Sequence of chain 1.B:
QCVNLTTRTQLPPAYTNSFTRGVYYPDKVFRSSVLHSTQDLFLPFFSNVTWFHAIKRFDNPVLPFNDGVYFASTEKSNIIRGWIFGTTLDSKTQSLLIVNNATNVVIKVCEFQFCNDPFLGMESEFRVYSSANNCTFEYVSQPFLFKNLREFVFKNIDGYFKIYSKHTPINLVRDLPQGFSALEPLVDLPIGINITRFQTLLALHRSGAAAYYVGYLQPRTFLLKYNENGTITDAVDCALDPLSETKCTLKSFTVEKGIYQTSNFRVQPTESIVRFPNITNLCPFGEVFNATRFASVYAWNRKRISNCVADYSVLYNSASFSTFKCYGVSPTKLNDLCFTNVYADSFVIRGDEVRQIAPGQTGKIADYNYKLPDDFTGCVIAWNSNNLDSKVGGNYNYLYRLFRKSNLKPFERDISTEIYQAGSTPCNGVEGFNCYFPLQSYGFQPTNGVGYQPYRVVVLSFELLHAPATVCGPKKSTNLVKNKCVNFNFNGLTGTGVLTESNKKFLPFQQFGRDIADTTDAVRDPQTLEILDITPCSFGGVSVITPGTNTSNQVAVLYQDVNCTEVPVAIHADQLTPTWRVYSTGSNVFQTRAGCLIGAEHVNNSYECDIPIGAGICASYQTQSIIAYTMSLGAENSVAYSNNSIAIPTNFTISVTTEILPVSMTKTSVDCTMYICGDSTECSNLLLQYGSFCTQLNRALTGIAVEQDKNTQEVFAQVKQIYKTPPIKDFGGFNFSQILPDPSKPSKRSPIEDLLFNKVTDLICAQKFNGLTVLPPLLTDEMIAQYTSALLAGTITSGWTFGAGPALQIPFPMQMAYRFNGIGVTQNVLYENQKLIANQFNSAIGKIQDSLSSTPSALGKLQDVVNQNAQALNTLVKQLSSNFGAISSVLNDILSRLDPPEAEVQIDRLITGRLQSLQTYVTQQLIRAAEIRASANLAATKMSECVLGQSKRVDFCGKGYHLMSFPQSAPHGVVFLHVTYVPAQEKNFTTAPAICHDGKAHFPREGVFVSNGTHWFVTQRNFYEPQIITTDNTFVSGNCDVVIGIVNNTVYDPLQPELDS

This protein binds this small molecule.
Small molecule (SMILES): CC(=O)N[C@@H]1[C@@H](O)[C@H](O)[C@@H](CO)O[C@H]1O

Binding-site contacts:
Ligand atom C5 contacts residue ASN1074 of chain 1.B at 3.6 Å.
Ligand atom C3 contacts residue ASN1074 of chain 1.B at 3.8 Å.
Ligand atom C7 contacts residue ASN1074 of chain 1.B at 3.0 Å.
Ligand atom N2 contacts residue ASN1074 of chain 1.B at 2.4 Å (h-bond).
Ligand atom O7 contacts residue ASN1074 of chain 1.B at 4.0 Å.
Ligand atom C4 contacts residue ASN1074 of chain 1.B at 4.2 Å.
Ligand atom C8 contacts residue ASN1074 of chain 1.B at 3.3 Å.
Ligand atom C1 contacts residue ASN1074 of chain 1.B at 1.4 Å.
Ligand atom O6 contacts residue ALA706 of chain 1.B at 4.4 Å.
Ligand atom C2 contacts residue ASN1074 of chain 1.B at 2.5 Å.
Ligand atom O5 contacts residue ASN1074 of chain 1.B at 2.3 Å (h-bond).